Sequence of chain 1.A:
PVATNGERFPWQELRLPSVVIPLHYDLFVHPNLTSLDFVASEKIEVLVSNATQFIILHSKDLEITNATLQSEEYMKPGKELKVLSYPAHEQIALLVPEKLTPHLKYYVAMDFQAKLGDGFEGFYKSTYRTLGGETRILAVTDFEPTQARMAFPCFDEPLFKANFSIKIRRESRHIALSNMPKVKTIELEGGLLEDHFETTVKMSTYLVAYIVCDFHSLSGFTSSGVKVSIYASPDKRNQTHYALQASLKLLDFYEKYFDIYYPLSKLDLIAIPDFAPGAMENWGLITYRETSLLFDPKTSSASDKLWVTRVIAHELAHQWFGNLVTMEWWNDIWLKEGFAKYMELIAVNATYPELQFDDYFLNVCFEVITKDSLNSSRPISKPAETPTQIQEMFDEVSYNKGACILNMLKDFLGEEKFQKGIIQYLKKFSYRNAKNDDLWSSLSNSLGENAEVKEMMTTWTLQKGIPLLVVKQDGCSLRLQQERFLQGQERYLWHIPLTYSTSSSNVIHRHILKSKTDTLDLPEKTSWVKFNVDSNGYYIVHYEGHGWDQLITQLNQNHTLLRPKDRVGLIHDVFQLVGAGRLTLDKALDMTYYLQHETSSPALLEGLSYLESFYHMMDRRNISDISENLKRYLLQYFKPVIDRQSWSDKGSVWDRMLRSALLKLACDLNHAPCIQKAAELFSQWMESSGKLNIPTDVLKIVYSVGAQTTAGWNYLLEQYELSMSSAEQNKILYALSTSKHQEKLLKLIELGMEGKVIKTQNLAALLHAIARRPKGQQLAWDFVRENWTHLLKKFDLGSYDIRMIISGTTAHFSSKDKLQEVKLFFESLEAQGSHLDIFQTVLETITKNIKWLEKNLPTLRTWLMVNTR

The protein below binds the small molecule below.
Small molecule (SMILES): CC(=O)N[C@@H]1[C@@H](O)[C@H](O)[C@@H](CO)O[C@H]1O

Binding-site contacts:
Ligand atom O5 contacts residue ASN103 of chain 1.A at 2.4 Å (h-bond).
Ligand atom C1 contacts residue ASN103 of chain 1.A at 1.4 Å.
Ligand atom C4 contacts residue ASN103 of chain 1.A at 4.2 Å.
Ligand atom C7 contacts residue ASN103 of chain 1.A at 3.5 Å.
Ligand atom C3 contacts residue ASN103 of chain 1.A at 3.8 Å.
Ligand atom N2 contacts residue ASN103 of chain 1.A at 2.9 Å (h-bond).
Ligand atom O7 contacts residue ASN103 of chain 1.A at 3.4 Å (h-bond).
Ligand atom C2 contacts residue ASN103 of chain 1.A at 2.5 Å.
Ligand atom O7 contacts residue VAL72 of chain 1.A at 4.2 Å.
Ligand atom C5 contacts residue ASN103 of chain 1.A at 3.7 Å.